Binding-site contacts:
Ligand atom C1 contacts residue PRO261 of chain 1.D at 4.1 Å (hydrophobic).
Ligand atom C7 contacts residue ASN416 of chain 1.D at 3.5 Å.
Ligand atom N2 contacts residue ASN416 of chain 1.D at 2.9 Å (h-bond).
Ligand atom O5 contacts residue PRO261 of chain 1.D at 3.2 Å.
Ligand atom C8 contacts residue NAG1 of chain 1.AA at 3.3 Å.
Ligand atom C7 contacts residue ASN232 of chain 1.D at 4.1 Å.
Ligand atom C5 contacts residue ASN416 of chain 1.D at 3.7 Å.
Ligand atom N2 contacts residue ASN232 of chain 1.D at 4.5 Å.
Ligand atom C1 contacts residue ASN416 of chain 1.D at 1.4 Å.
Ligand atom C8 contacts residue ASN232 of chain 1.D at 3.4 Å.
Ligand atom O6 contacts residue PRO261 of chain 1.D at 3.9 Å.
Ligand atom C5 contacts residue PRO261 of chain 1.D at 4.2 Å (hydrophobic).
Ligand atom O7 contacts residue ASN416 of chain 1.D at 3.7 Å.
Ligand atom C6 contacts residue PRO261 of chain 1.D at 3.8 Å (hydrophobic).
Ligand atom C2 contacts residue ASN416 of chain 1.D at 2.4 Å.
Ligand atom C4 contacts residue ASN416 of chain 1.D at 4.2 Å.
Ligand atom O5 contacts residue ASN416 of chain 1.D at 2.4 Å (h-bond).
Ligand atom C3 contacts residue ASN416 of chain 1.D at 3.8 Å.

Sequence of chain 1.D:
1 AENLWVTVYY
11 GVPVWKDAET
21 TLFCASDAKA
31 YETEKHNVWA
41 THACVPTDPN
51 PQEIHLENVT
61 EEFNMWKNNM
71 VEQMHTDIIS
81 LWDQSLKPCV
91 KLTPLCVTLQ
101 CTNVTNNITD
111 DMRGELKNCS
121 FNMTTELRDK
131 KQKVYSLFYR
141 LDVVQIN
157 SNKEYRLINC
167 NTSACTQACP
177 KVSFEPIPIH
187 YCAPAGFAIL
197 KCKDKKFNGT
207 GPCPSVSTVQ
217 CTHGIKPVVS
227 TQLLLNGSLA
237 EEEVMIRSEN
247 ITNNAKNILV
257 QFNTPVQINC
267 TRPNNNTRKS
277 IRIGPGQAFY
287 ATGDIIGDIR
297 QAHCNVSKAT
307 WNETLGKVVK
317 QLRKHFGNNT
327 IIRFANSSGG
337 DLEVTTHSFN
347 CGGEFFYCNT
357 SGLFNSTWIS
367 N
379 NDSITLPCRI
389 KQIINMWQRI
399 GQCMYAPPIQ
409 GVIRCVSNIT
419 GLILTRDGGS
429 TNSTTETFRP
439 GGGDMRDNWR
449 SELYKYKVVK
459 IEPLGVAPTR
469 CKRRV

A protein and the small-molecule ligand that binds it are described below.
Small molecule (SMILES): CC(=O)N[C@H]1[C@H](O[C@H]2[C@H](O)[C@@H](NC(C)=O)CO[C@@H]2CO)O[C@H](CO)[C@@H](O)[C@@H]1O